Binding-site contacts:
Ligand atom O5 contacts residue ASN27 of chain 1.C at 2.3 Å (h-bond).
Ligand atom C7 contacts residue ASN27 of chain 1.C at 3.0 Å.
Ligand atom C8 contacts residue LYS26 of chain 1.C at 3.9 Å.
Ligand atom O3 contacts residue ASN27 of chain 1.C at 4.5 Å.
Ligand atom O7 contacts residue ASN27 of chain 1.C at 2.8 Å (h-bond).
Ligand atom C6 contacts residue GLN19 of chain 1.C at 3.9 Å.
Ligand atom C3 contacts residue ASN27 of chain 1.C at 3.6 Å.
Ligand atom C8 contacts residue ASN27 of chain 1.C at 4.3 Å.
Ligand atom C5 contacts residue ASN27 of chain 1.C at 3.5 Å.
Ligand atom C1 contacts residue GLN19 of chain 1.C at 4.0 Å.
Ligand atom C4 contacts residue ASN27 of chain 1.C at 4.1 Å.
Ligand atom O7 contacts residue LYS26 of chain 1.C at 4.1 Å.
Ligand atom C5 contacts residue GLN19 of chain 1.C at 4.0 Å.
Ligand atom C1 contacts residue ASN27 of chain 1.C at 1.4 Å.
Ligand atom O5 contacts residue GLN19 of chain 1.C at 3.4 Å (h-bond).
Ligand atom C2 contacts residue ASN27 of chain 1.C at 2.2 Å.
Ligand atom N2 contacts residue ASN27 of chain 1.C at 2.8 Å (h-bond).
Ligand atom C7 contacts residue LYS26 of chain 1.C at 4.3 Å.

Sequence of chain 1.C:
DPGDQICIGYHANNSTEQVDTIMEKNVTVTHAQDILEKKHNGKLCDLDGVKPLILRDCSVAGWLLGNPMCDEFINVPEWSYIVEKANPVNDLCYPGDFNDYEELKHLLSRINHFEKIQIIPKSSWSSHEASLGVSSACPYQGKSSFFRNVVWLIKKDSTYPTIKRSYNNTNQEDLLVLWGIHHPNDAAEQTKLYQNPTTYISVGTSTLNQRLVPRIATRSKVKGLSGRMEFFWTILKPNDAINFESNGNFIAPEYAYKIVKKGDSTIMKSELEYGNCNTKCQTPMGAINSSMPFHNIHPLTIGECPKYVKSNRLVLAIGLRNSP

The small molecule below binds the protein below.
Small molecule (SMILES): CC(=O)N[C@H]1[C@H](O[C@H]2[C@H](O)[C@@H](NC(C)=O)CO[C@@H]2CO)O[C@H](CO)[C@@H](O)[C@@H]1O